The small molecule below binds the protein below.
Small molecule (SMILES): CC(=O)N[C@H]1[C@H](O[C@H]2[C@H](O)[C@@H](NC(C)=O)CO[C@@H]2CO)O[C@H](CO)[C@@H](O)[C@@H]1O

Sequence of chain 43.K:
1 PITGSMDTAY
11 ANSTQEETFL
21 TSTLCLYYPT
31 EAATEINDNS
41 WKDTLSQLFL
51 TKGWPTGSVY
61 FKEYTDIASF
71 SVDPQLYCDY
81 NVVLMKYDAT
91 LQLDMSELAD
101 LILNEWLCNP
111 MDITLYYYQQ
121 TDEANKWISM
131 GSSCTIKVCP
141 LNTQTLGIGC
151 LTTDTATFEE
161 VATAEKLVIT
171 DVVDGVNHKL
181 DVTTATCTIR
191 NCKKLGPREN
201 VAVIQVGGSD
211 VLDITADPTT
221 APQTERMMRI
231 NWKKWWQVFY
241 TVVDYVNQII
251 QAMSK

Binding-site contacts:
Ligand atom N2 contacts residue ASN12 of chain 43.K at 3.8 Å.
Ligand atom O7 contacts residue ASN12 of chain 43.K at 3.6 Å.
Ligand atom C7 contacts residue ASN12 of chain 43.K at 3.9 Å.
Ligand atom O5 contacts residue ASN12 of chain 43.K at 2.8 Å (h-bond).
Ligand atom C5 contacts residue ASN12 of chain 43.K at 4.2 Å.
Ligand atom C2 contacts residue ASN12 of chain 43.K at 3.3 Å.
Ligand atom C1 contacts residue ASN12 of chain 43.K at 2.2 Å.